Binding-site contacts:
Ligand atom O7 contacts residue ASN285 of chain 1.C at 2.7 Å (h-bond).
Ligand atom C7 contacts residue VAL297 of chain 1.C at 4.0 Å (hydrophobic).
Ligand atom O5 contacts residue VAL297 of chain 1.C at 4.5 Å.
Ligand atom C8 contacts residue ASN285 of chain 1.C at 4.5 Å.
Ligand atom N2 contacts residue VAL297 of chain 1.C at 3.6 Å (h-bond).
Ligand atom C4 contacts residue ASN285 of chain 1.C at 4.2 Å.
Ligand atom O7 contacts residue VAL297 of chain 1.C at 4.2 Å.
Ligand atom O5 contacts residue ASN285 of chain 1.C at 2.3 Å (h-bond).
Ligand atom C5 contacts residue ASN285 of chain 1.C at 3.6 Å.
Ligand atom C2 contacts residue ASN285 of chain 1.C at 2.5 Å.
Ligand atom O5 contacts residue ASN298 of chain 1.C at 3.9 Å.
Ligand atom C1 contacts residue ASN298 of chain 1.C at 4.4 Å.
Ligand atom C8 contacts residue SER46 of chain 1.C at 4.5 Å.
Ligand atom C2 contacts residue VAL297 of chain 1.C at 3.9 Å (hydrophobic).
Ligand atom C8 contacts residue VAL297 of chain 1.C at 4.0 Å (hydrophobic).
Ligand atom C7 contacts residue ASN285 of chain 1.C at 3.1 Å.
Ligand atom O6 contacts residue ASN285 of chain 1.C at 4.3 Å.
Ligand atom N2 contacts residue ASN285 of chain 1.C at 3.0 Å (h-bond).
Ligand atom C8 contacts residue SER45 of chain 1.C at 3.3 Å.
Ligand atom C6 contacts residue ASN298 of chain 1.C at 4.2 Å.
Ligand atom C3 contacts residue ASN285 of chain 1.C at 3.8 Å.
Ligand atom C6 contacts residue ASN285 of chain 1.C at 4.5 Å.
Ligand atom C5 contacts residue ASN298 of chain 1.C at 4.1 Å.
Ligand atom C3 contacts residue VAL297 of chain 1.C at 4.2 Å (hydrophobic).
Ligand atom C1 contacts residue ASN285 of chain 1.C at 1.4 Å.
Ligand atom C1 contacts residue VAL297 of chain 1.C at 3.5 Å (hydrophobic).

This protein binds this small molecule.
Small molecule (SMILES): CC(=O)N[C@@H]1[C@@H](O)[C@H](O)[C@@H](CO)O[C@H]1O

Sequence of chain 1.C:
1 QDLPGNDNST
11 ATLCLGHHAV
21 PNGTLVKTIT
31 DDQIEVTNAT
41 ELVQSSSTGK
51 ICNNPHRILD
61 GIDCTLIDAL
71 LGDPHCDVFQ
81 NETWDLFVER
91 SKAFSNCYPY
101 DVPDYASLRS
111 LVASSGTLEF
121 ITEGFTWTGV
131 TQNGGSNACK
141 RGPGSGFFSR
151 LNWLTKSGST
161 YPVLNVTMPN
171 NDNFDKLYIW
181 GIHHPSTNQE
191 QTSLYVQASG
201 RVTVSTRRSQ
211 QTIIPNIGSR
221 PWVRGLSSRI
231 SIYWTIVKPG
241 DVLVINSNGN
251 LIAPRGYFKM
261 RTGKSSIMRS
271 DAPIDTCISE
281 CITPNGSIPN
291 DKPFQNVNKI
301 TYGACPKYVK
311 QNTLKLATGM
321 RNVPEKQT